Binding-site contacts:
Ligand atom OP1 contacts residue ARG82 of chain 5.M at 3.1 Å (salt-bridge).
Ligand atom P contacts residue TYR188 of chain 5.O at 3.4 Å.
Ligand atom C5 contacts residue PHE141 of chain 5.O at 3.4 Å (hydrophobic).
Ligand atom C2' contacts residue TYR188 of chain 5.O at 3.0 Å (hydrophobic).
Ligand atom OP1 contacts residue ARG119 of chain 5.M at 3.6 Å.
Ligand atom O3' contacts residue ARG82 of chain 5.M at 3.5 Å (salt-bridge).
Ligand atom N6 contacts residue PHE141 of chain 5.O at 3.4 Å.
Ligand atom C4' contacts residue ARG80 of chain 5.M at 3.5 Å.
Ligand atom N7 contacts residue PHE141 of chain 5.O at 3.5 Å.
Ligand atom O5' contacts residue ARG112 of chain 5.M at 3.3 Å.
Ligand atom O3' contacts residue ARG47 of chain 4.I at 3.4 Å (salt-bridge).
Ligand atom C5' contacts residue ARG112 of chain 5.M at 3.6 Å.
Ligand atom OP1 contacts residue ARG47 of chain 4.I at 3.3 Å (salt-bridge).
Ligand atom C5' contacts residue ARG80 of chain 5.M at 3.4 Å.
Ligand atom C4 contacts residue PHE141 of chain 5.O at 3.5 Å (hydrophobic).
Ligand atom O4' contacts residue GLN116 of chain 5.M at 3.6 Å.
Ligand atom O3' contacts residue TYR188 of chain 5.O at 3.0 Å (h-bond).
Ligand atom O2 contacts residue TYR188 of chain 5.O at 3.2 Å.
Ligand atom C2' contacts residue ASN195 of chain 4.I at 3.6 Å.
Ligand atom OP2 contacts residue TYR188 of chain 5.O at 2.7 Å (h-bond).
Ligand atom OP1 contacts residue ASP113 of chain 5.M at 2.9 Å (salt-bridge).
Ligand atom OP2 contacts residue ASN195 of chain 4.I at 3.4 Å (h-bond).
Ligand atom C2' contacts residue CYS11 of chain 5.O at 3.5 Å (hydrophobic).
Ligand atom C3' contacts residue TYR188 of chain 5.O at 3.2 Å (hydrophobic).
Ligand atom OP2 contacts residue ARG186 of chain 5.O at 3.0 Å (salt-bridge).
Ligand atom C5' contacts residue ARG82 of chain 5.M at 3.5 Å.
Ligand atom C5' contacts residue ARG47 of chain 4.I at 3.6 Å.
Ligand atom N4 contacts residue LYS51 of chain 5.O at 3.5 Å.
Ligand atom O3' contacts residue ASN195 of chain 4.I at 3.4 Å (h-bond).
Ligand atom OP1 contacts residue ARG112 of chain 5.M at 2.8 Å (salt-bridge).
Ligand atom C6 contacts residue PHE141 of chain 5.O at 3.4 Å (hydrophobic).
Ligand atom OP2 contacts residue TYR54 of chain 5.O at 2.9 Å (h-bond).
Ligand atom N1 contacts residue PHE141 of chain 5.O at 3.5 Å.
Ligand atom O4' contacts residue ARG80 of chain 5.M at 3.2 Å (salt-bridge).
Ligand atom OP1 contacts residue LYS120 of chain 5.M at 3.0 Å (salt-bridge).
Ligand atom OP2 contacts residue ASN195 of chain 4.I at 2.9 Å (h-bond).
Ligand atom C6 contacts residue CYS11 of chain 5.O at 3.6 Å (hydrophobic).
Ligand atom OP1 contacts residue GLU163 of chain 4.I at 3.5 Å (salt-bridge).
Ligand atom OP2 contacts residue LYS120 of chain 5.M at 2.9 Å (salt-bridge).
Ligand atom OP1 contacts residue VAL117 of chain 5.M at 3.4 Å.

A small-molecule ligand and the protein it binds are described below.
Small molecule (SMILES): Nc1ccn([C@H]2C[C@H](O[P](=O)(O)OC[C@H]3O[C@@H](n4cnc5c(N)ncnc54)C[C@@H]3O[P](=O)(O)OC[C@H]3O[C@@H](n4cnc5c(N)ncnc54)C[C@@H]3O[P](=O)(O)OC[C@H]3O[C@@H](n4ccc(N)nc4=O)C[C@@H]3O[P](=O)(O)OC[C@H]3O[C@@H](n4ccc(N)nc4=O)C[C@@H]3O[P](=O)(O)OC[C@H]3O[C@@H](n4cnc5c(N)ncnc54)C[C@@H]3O[P](=O)(O)OC[C@H]3O[C@@H](n4ccc(N)nc4=O)C[C@@H]3O)[C@@H](COP(=O)=O)O2)c(=O)n1

Sequence of chain 5.M:
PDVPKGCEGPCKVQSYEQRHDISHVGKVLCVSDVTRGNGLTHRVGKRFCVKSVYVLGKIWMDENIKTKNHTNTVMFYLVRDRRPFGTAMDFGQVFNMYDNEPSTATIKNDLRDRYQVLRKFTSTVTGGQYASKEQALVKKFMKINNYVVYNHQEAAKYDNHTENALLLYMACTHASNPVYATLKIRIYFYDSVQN

Sequence of chain 4.I:
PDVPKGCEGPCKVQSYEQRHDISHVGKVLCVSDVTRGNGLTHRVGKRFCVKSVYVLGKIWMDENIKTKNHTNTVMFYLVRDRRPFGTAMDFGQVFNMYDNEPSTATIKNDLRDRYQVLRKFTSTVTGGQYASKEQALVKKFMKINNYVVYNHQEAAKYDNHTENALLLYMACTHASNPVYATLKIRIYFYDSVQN

Sequence of chain 5.O:
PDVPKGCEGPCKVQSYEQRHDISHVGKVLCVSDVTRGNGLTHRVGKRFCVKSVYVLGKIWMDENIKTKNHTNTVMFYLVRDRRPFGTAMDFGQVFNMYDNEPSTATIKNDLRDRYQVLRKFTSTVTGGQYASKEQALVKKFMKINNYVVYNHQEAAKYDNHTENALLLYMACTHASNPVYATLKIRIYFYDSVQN